Binding-site contacts:
Ligand atom C3 contacts residue ASN484 of chain 1.B at 3.8 Å.
Ligand atom C1 contacts residue LYS508 of chain 1.B at 3.9 Å.
Ligand atom C1 contacts residue ASN484 of chain 1.B at 1.4 Å.
Ligand atom C8 contacts residue PRO457 of chain 1.B at 3.7 Å (hydrophobic).
Ligand atom C4 contacts residue ASN484 of chain 1.B at 4.3 Å.
Ligand atom C5 contacts residue ASN484 of chain 1.B at 3.7 Å.
Ligand atom C8 contacts residue SER458 of chain 1.B at 3.9 Å.
Ligand atom C7 contacts residue SER458 of chain 1.B at 4.0 Å.
Ligand atom C2 contacts residue ASN484 of chain 1.B at 2.5 Å.
Ligand atom C6 contacts residue LYS508 of chain 1.B at 3.6 Å.
Ligand atom O7 contacts residue ASN484 of chain 1.B at 4.0 Å.
Ligand atom C7 contacts residue ASN484 of chain 1.B at 3.6 Å.
Ligand atom N2 contacts residue ASN484 of chain 1.B at 2.9 Å (h-bond).
Ligand atom C7 contacts residue PRO457 of chain 1.B at 4.2 Å (hydrophobic).
Ligand atom C5 contacts residue LYS508 of chain 1.B at 3.4 Å.
Ligand atom O7 contacts residue SER458 of chain 1.B at 3.4 Å.
Ligand atom O5 contacts residue ASN484 of chain 1.B at 2.4 Å (h-bond).
Ligand atom O5 contacts residue LYS508 of chain 1.B at 3.3 Å (salt-bridge).

The protein below binds the small molecule below.
Small molecule (SMILES): CC(=O)N[C@@H]1[C@@H](O)[C@H](O)[C@@H](CO)O[C@H]1O

Sequence of chain 1.B:
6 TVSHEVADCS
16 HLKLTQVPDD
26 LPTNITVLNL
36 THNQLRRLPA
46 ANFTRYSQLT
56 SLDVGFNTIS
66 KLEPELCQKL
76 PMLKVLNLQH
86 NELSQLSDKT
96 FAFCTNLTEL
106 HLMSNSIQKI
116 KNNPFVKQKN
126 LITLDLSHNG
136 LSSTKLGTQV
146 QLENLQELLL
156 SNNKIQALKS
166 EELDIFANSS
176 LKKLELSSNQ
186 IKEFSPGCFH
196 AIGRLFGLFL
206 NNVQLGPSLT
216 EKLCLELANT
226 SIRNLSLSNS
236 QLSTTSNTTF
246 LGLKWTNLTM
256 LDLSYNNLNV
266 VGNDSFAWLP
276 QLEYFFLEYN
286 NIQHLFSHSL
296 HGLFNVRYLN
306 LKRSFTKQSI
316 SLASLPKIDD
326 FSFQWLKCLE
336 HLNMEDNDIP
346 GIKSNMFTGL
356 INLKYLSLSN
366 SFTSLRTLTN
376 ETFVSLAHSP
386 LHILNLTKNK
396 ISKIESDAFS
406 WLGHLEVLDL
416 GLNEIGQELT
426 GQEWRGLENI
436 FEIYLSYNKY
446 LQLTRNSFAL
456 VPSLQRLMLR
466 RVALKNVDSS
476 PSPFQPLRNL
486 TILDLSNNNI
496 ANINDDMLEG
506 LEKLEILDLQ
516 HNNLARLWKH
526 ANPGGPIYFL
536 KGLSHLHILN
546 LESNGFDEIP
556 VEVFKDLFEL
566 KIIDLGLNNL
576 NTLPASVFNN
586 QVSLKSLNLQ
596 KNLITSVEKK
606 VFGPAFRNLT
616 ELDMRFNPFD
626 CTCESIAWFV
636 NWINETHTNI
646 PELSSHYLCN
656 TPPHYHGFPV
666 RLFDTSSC